The small molecule below binds the protein below.
Small molecule (SMILES): Nc1ncnc2c(CN3C[C@H](CSc4ccc(Cl)cc4)[C@@H](O)C3)c[nH]c12

Sequence of chain 1.A:
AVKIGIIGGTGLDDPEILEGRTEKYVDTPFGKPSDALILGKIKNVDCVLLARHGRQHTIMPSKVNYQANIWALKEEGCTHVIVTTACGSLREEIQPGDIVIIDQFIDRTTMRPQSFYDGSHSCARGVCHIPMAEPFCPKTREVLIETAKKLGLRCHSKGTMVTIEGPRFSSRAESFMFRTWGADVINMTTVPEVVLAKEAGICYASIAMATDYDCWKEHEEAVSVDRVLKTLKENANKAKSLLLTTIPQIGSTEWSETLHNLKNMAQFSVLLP

Sequence of chain 3.A:
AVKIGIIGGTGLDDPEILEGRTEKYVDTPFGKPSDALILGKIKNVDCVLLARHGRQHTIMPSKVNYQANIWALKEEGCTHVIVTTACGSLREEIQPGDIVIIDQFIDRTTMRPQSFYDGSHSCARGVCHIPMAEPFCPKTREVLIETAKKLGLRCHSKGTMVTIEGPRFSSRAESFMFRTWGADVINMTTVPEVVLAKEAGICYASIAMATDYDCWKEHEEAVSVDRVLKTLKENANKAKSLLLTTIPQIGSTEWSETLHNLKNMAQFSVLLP

Binding-site contacts:
Ligand atom C14 contacts residue THR18 of chain 1.A at 3.5 Å.
Ligand atom N3 contacts residue ASN195 of chain 1.A at 3.4 Å.
Ligand atom N6 contacts residue GLY96 of chain 1.A at 3.6 Å.
Ligand atom O3' contacts residue PRO69 of chain 1.A at 3.5 Å.
Ligand atom C13 contacts residue THR18 of chain 1.A at 3.4 Å.
Ligand atom C11 contacts residue THR18 of chain 1.A at 3.5 Å.
Ligand atom N7 contacts residue ASP220 of chain 1.A at 2.8 Å (salt-bridge).
Ligand atom N1 contacts residue PHE177 of chain 1.A at 3.6 Å.
Ligand atom C10 contacts residue ALA94 of chain 1.A at 3.2 Å (hydrophobic).
Ligand atom C8 contacts residue THR219 of chain 1.A at 3.4 Å.
Ligand atom CL1 contacts residue LEU279 of chain 3.A at 3.2 Å.
Ligand atom C8' contacts residue LEU279 of chain 3.A at 3.5 Å (hydrophobic).
Ligand atom C10 contacts residue PO41 of chain 1.C at 3.5 Å.
Ligand atom C8 contacts residue CYS95 of chain 1.A at 3.5 Å (hydrophobic).
Ligand atom C7' contacts residue THR18 of chain 1.A at 3.8 Å.
Ligand atom O3' contacts residue PO41 of chain 1.C at 3.0 Å (h-bond).
Ligand atom N6 contacts residue ASP222 of chain 1.A at 2.9 Å (salt-bridge).
Ligand atom N1' contacts residue PO41 of chain 1.C at 2.8 Å (h-bond).
Ligand atom C5' contacts residue HIS137 of chain 3.A at 3.5 Å.
Ligand atom C11 contacts residue LEU279 of chain 3.A at 3.3 Å (hydrophobic).
Ligand atom N6 contacts residue ASP220 of chain 1.A at 2.9 Å (salt-bridge).
Ligand atom C3' contacts residue PO41 of chain 1.C at 3.7 Å.
Ligand atom C13 contacts residue LEU237 of chain 1.A at 3.4 Å (hydrophobic).
Ligand atom N3 contacts residue ILE194 of chain 1.A at 3.6 Å (h-bond).
Ligand atom N7 contacts residue CYS95 of chain 1.A at 3.4 Å.
Ligand atom C3' contacts residue HIS137 of chain 3.A at 3.7 Å.
Ligand atom C9' contacts residue LEU279 of chain 3.A at 3.3 Å (hydrophobic).
Ligand atom N7 contacts residue GLY96 of chain 1.A at 3.3 Å (h-bond).
Ligand atom C1' contacts residue PO41 of chain 1.C at 3.4 Å.
Ligand atom C5 contacts residue GLY96 of chain 1.A at 3.4 Å.
Ligand atom C2' contacts residue PO41 of chain 1.C at 3.6 Å.
Ligand atom C8 contacts residue ASP220 of chain 1.A at 3.7 Å.
Ligand atom C2' contacts residue MET196 of chain 1.A at 3.6 Å (hydrophobic).
Ligand atom N6 contacts residue VAL231 of chain 1.A at 3.7 Å.
Ligand atom C6 contacts residue PHE177 of chain 1.A at 3.7 Å (hydrophobic).
Ligand atom C9' contacts residue THR18 of chain 1.A at 3.7 Å.
Ligand atom C4 contacts residue ILE194 of chain 1.A at 3.6 Å (hydrophobic).
Ligand atom N7 contacts residue THR219 of chain 1.A at 3.6 Å (h-bond).
Ligand atom C9' contacts residue HIS65 of chain 1.A at 3.4 Å.
Ligand atom C9 contacts residue CYS95 of chain 1.A at 3.8 Å (hydrophobic).